This protein binds this small molecule.
Small molecule (SMILES): CC(=O)N[C@@H]1[C@@H](O)[C@H](O)[C@@H](CO)O[C@H]1O

Sequence of chain 1.F:
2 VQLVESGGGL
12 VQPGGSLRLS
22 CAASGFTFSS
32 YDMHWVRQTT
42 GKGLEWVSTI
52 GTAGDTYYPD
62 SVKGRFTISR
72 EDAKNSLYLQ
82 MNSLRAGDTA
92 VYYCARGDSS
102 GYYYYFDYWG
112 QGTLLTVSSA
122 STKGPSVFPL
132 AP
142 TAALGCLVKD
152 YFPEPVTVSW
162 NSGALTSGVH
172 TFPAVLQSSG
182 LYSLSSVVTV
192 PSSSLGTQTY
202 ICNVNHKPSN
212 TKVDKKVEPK

Sequence of chain 1.I:
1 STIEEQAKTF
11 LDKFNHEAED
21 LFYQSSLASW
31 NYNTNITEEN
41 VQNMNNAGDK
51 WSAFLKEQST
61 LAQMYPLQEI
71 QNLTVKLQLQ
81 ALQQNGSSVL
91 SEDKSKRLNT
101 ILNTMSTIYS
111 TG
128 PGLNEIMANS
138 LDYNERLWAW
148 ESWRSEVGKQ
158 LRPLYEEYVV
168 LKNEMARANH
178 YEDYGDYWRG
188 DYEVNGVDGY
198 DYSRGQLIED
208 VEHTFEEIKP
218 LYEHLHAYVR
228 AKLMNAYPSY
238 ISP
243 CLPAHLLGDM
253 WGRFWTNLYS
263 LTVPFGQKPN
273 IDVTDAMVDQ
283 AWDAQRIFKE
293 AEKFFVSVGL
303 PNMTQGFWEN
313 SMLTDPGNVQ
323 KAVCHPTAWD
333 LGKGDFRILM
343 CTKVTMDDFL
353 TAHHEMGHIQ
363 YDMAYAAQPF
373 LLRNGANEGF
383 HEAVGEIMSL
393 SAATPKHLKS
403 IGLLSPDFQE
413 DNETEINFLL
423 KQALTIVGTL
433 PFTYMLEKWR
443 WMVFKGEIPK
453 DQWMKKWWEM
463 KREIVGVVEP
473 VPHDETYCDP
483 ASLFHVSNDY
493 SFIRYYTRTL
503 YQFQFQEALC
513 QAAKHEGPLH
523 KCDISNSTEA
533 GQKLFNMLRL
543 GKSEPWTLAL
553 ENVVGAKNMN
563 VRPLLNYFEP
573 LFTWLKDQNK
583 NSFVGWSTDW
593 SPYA

Binding-site contacts:
Ligand atom C4 contacts residue ARG86 of chain 1.F at 4.0 Å.
Ligand atom C4 contacts residue ASN304 of chain 1.I at 4.3 Å.
Ligand atom C5 contacts residue ASN304 of chain 1.I at 3.6 Å.
Ligand atom O4 contacts residue ARG86 of chain 1.F at 2.8 Å (salt-bridge).
Ligand atom C1 contacts residue ASN304 of chain 1.I at 1.4 Å.
Ligand atom C2 contacts residue ASN304 of chain 1.I at 2.5 Å.
Ligand atom C5 contacts residue ARG86 of chain 1.F at 4.2 Å.
Ligand atom O5 contacts residue ASN304 of chain 1.I at 2.4 Å (h-bond).
Ligand atom C3 contacts residue ASN304 of chain 1.I at 3.9 Å.
Ligand atom C7 contacts residue ASN304 of chain 1.I at 3.9 Å.
Ligand atom N2 contacts residue ASN304 of chain 1.I at 2.9 Å (h-bond).